Binding-site contacts:
Ligand atom N contacts residue GLN93 of chain 1.A at 3.0 Å (h-bond).
Ligand atom NE1 contacts residue GLY91 of chain 1.A at 3.3 Å.
Ligand atom CB contacts residue ASP99 of chain 1.A at 3.8 Å.
Ligand atom NE1 contacts residue VAL83 of chain 1.A at 3.5 Å (h-bond).
Ligand atom CA contacts residue GLU104 of chain 1.A at 3.7 Å.
Ligand atom O contacts residue TRP108 of chain 1.A at 3.0 Å (h-bond).
Ligand atom O contacts residue ARG97 of chain 2.B at 3.2 Å (salt-bridge).
Ligand atom N contacts residue GLU104 of chain 1.A at 3.0 Å (salt-bridge).
Ligand atom O contacts residue GLU104 of chain 1.A at 3.3 Å (salt-bridge).
Ligand atom NE1 contacts residue LEU92 of chain 1.A at 3.1 Å (h-bond).
Ligand atom CZ2 contacts residue ARG84 of chain 1.A at 3.5 Å.
Ligand atom CB contacts residue TRP95 of chain 1.A at 3.7 Å (hydrophobic).
Ligand atom CA contacts residue ASP99 of chain 1.A at 3.6 Å.
Ligand atom O contacts residue GLN93 of chain 1.A at 2.9 Å (h-bond).
Ligand atom CA contacts residue SER94 of chain 1.A at 3.5 Å.
Ligand atom CD1 contacts residue GLY91 of chain 1.A at 3.4 Å.
Ligand atom CD1 contacts residue GLN93 of chain 1.A at 3.6 Å.
Ligand atom N contacts residue LEU92 of chain 1.A at 3.7 Å.
Ligand atom CD contacts residue TRP108 of chain 1.A at 3.6 Å (hydrophobic).
Ligand atom C contacts residue GLY91 of chain 1.A at 3.8 Å.
Ligand atom CG contacts residue TRP108 of chain 1.A at 3.4 Å (hydrophobic).
Ligand atom CG2 contacts residue GLN93 of chain 1.A at 3.8 Å.
Ligand atom CZ2 contacts residue LYS82 of chain 1.A at 3.6 Å.
Ligand atom N contacts residue ASP99 of chain 1.A at 2.7 Å (salt-bridge).
Ligand atom CD1 contacts residue LEU92 of chain 1.A at 3.4 Å (hydrophobic).
Ligand atom CB contacts residue GLN93 of chain 1.A at 3.3 Å.
Ligand atom C contacts residue GLU104 of chain 1.A at 3.8 Å.
Ligand atom CA contacts residue GLN93 of chain 1.A at 3.4 Å.
Ligand atom CH2 contacts residue ARG84 of chain 1.A at 3.0 Å.
Ligand atom CB contacts residue GLN93 of chain 1.A at 3.4 Å.
Ligand atom CZ2 contacts residue THR77 of chain 1.A at 3.8 Å.
Ligand atom CA contacts residue GLY91 of chain 1.A at 3.2 Å.
Ligand atom N contacts residue GLY91 of chain 1.A at 3.4 Å (h-bond).
Ligand atom CB contacts residue GLY91 of chain 1.A at 3.8 Å.
Ligand atom C contacts residue LEU92 of chain 1.A at 3.6 Å (hydrophobic).
Ligand atom O contacts residue LEU92 of chain 1.A at 3.4 Å.
Ligand atom C contacts residue GLN93 of chain 1.A at 3.7 Å.
Ligand atom CE2 contacts residue LYS82 of chain 1.A at 3.7 Å.
Ligand atom CZ3 contacts residue ARG84 of chain 1.A at 3.5 Å.
Ligand atom CB contacts residue GLU104 of chain 1.A at 3.8 Å.

The protein below binds the small molecule below.
Small molecule (SMILES): CC(C)[C@H](NC(=O)[C@H](C)N)C(=O)N1CCC[C@H]1C(=O)N[C@@H](CC1=CN=C2C=CC=CC12)C(=O)O

Sequence of chain 1.A:
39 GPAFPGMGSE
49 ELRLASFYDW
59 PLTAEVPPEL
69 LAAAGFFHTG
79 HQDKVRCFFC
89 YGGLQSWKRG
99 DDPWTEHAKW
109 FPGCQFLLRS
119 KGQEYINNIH

Sequence of chain 2.B:
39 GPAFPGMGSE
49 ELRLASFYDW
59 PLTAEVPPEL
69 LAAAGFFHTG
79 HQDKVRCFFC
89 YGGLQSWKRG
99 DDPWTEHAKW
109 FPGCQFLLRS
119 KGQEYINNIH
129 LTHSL